Binding-site contacts:
Ligand atom C21 contacts residue ARG300 of chain 1.A at 3.6 Å.
Ligand atom C04 contacts residue HEM1 of chain 1.C at 3.8 Å.
Ligand atom C19 contacts residue HEM1 of chain 1.C at 3.8 Å.
Ligand atom N01 contacts residue GLU296 of chain 1.A at 2.6 Å (salt-bridge).
Ligand atom N02 contacts residue GLU296 of chain 1.A at 2.6 Å (salt-bridge).
Ligand atom N18 contacts residue SER181 of chain 1.A at 3.2 Å (h-bond).
Ligand atom C17 contacts residue ARG185 of chain 1.A at 3.8 Å.
Ligand atom C02 contacts residue GLU296 of chain 1.A at 3.5 Å.
Ligand atom C05 contacts residue VAL271 of chain 1.A at 3.7 Å (hydrophobic).
Ligand atom C06 contacts residue GLU296 of chain 1.A at 3.4 Å.
Ligand atom C15 contacts residue HEM1 of chain 1.C at 3.5 Å.
Ligand atom C02 contacts residue HEM1 of chain 1.C at 3.6 Å.
Ligand atom N02 contacts residue TRP291 of chain 1.A at 2.8 Å (h-bond).
Ligand atom N18 contacts residue ARG185 of chain 1.A at 3.5 Å (salt-bridge).
Ligand atom C23 contacts residue H4B1 of chain 1.D at 3.7 Å.
Ligand atom N22 contacts residue HEM1 of chain 1.C at 2.8 Å (h-bond).
Ligand atom C09 contacts residue GLU296 of chain 1.A at 3.7 Å.
Ligand atom N22 contacts residue H4B1 of chain 1.D at 2.9 Å (h-bond).
Ligand atom C16 contacts residue HEM1 of chain 1.C at 3.4 Å.
Ligand atom C12 contacts residue GLN182 of chain 1.A at 3.3 Å.
Ligand atom C07 contacts residue HEM1 of chain 1.C at 3.3 Å.
Ligand atom C08 contacts residue GLU296 of chain 1.A at 3.5 Å.
Ligand atom C21 contacts residue H4B1 of chain 1.D at 3.6 Å.
Ligand atom C09 contacts residue GLN182 of chain 1.A at 3.7 Å.
Ligand atom N02 contacts residue TYR292 of chain 1.A at 3.7 Å.
Ligand atom C08 contacts residue HEM1 of chain 1.C at 3.6 Å.
Ligand atom C07 contacts residue SER289 of chain 1.A at 3.9 Å.
Ligand atom C23 contacts residue HEM1 of chain 1.C at 3.4 Å.
Ligand atom N19 contacts residue HEM1 of chain 1.C at 3.5 Å (h-bond).
Ligand atom N02 contacts residue HEM1 of chain 1.C at 3.4 Å.
Ligand atom C07 contacts residue GLY290 of chain 1.A at 3.5 Å.
Ligand atom N18 contacts residue GLN182 of chain 1.A at 3.8 Å.
Ligand atom C07 contacts residue PHE288 of chain 1.A at 3.8 Å (hydrophobic).
Ligand atom C17 contacts residue GLN182 of chain 1.A at 3.6 Å.
Ligand atom C21 contacts residue HEM1 of chain 1.C at 3.6 Å.
Ligand atom C03 contacts residue HEM1 of chain 1.C at 3.2 Å.
Ligand atom C02 contacts residue TRP291 of chain 1.A at 3.7 Å (hydrophobic).
Ligand atom C11 contacts residue GLN182 of chain 1.A at 3.8 Å.
Ligand atom C14 contacts residue ARG185 of chain 1.A at 3.7 Å.
Ligand atom C13 contacts residue GLN182 of chain 1.A at 3.6 Å.

Sequence of chain 1.A:
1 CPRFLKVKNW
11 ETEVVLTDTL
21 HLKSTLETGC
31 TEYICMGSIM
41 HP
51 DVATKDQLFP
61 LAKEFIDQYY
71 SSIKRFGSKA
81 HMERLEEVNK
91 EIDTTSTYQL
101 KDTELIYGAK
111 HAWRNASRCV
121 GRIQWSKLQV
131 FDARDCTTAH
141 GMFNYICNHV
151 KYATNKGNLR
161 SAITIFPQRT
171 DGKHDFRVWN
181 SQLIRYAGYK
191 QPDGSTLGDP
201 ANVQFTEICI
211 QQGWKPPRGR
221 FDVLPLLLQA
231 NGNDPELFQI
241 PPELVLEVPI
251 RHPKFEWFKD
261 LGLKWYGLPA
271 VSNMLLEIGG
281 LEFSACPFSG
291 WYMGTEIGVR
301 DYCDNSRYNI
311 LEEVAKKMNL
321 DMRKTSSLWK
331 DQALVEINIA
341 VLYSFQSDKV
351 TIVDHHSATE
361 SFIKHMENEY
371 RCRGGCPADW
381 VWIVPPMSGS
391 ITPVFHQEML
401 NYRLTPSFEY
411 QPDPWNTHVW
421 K

The small molecule below binds the protein below.
Small molecule (SMILES): CNCCN(C)c1cc(C#N)cc(CCc2cc(C)cc(N)n2)c1